A small-molecule ligand and the protein it binds are described below.
Small molecule (SMILES): CC(C)C[C@H](NC(=O)[C@@H](O)[C@H](N)Cc1ccccc1)C(=O)O

Binding-site contacts:
Ligand atom N2 contacts residue THR373 of chain 1.B at 3.2 Å (h-bond).
Ligand atom O2 contacts residue GLU348 of chain 1.B at 3.0 Å (salt-bridge).
Ligand atom C2 contacts residue BCT1 of chain 1.O at 3.2 Å.
Ligand atom O2 contacts residue LYS264 of chain 1.B at 3.1 Å (salt-bridge).
Ligand atom C11 contacts residue ALA467 of chain 1.B at 3.5 Å (hydrophobic).
Ligand atom C3 contacts residue ASP346 of chain 1.B at 3.1 Å.
Ligand atom C12 contacts residue THR373 of chain 1.B at 3.5 Å.
Ligand atom O1 contacts residue GLY376 of chain 1.B at 2.8 Å (h-bond).
Ligand atom N2 contacts residue ASP269 of chain 1.B at 3.3 Å (salt-bridge).
Ligand atom O2 contacts residue ASP269 of chain 1.B at 2.9 Å (salt-bridge).
Ligand atom C6 contacts residue THR373 of chain 1.B at 3.2 Å.
Ligand atom O3 contacts residue LYS276 of chain 1.B at 2.7 Å (salt-bridge).
Ligand atom C13 contacts residue BCT1 of chain 1.O at 3.6 Å.
Ligand atom O2 contacts residue ASP346 of chain 1.B at 3.3 Å (salt-bridge).
Ligand atom C1 contacts residue ZN1 of chain 1.L at 3.1 Å.
Ligand atom C2 contacts residue ZN1 of chain 1.L at 3.0 Å.
Ligand atom C1 contacts residue THR373 of chain 1.B at 3.7 Å.
Ligand atom N1 contacts residue BCT1 of chain 1.O at 3.0 Å (h-bond).
Ligand atom C1 contacts residue ASP269 of chain 1.B at 3.7 Å.
Ligand atom C12 contacts residue ALA467 of chain 1.B at 3.8 Å (hydrophobic).
Ligand atom C6 contacts residue THR375 of chain 1.B at 3.7 Å.
Ligand atom N1 contacts residue LEU374 of chain 1.B at 3.4 Å (h-bond).
Ligand atom N2 contacts residue ZN1 of chain 1.L at 2.2 Å.
Ligand atom O3 contacts residue ZN1 of chain 1.M at 2.6 Å.
Ligand atom C8 contacts residue GLY376 of chain 1.B at 3.6 Å.
Ligand atom O1 contacts residue THR375 of chain 1.B at 3.5 Å.
Ligand atom N2 contacts residue ASP287 of chain 1.B at 2.7 Å (salt-bridge).
Ligand atom C10 contacts residue ALA467 of chain 1.B at 3.7 Å (hydrophobic).
Ligand atom O2 contacts residue BCT1 of chain 1.O at 2.6 Å (h-bond).
Ligand atom C2 contacts residue LYS264 of chain 1.B at 3.7 Å.
Ligand atom C6 contacts residue LEU374 of chain 1.B at 3.3 Å (hydrophobic).
Ligand atom N1 contacts residue ASP346 of chain 1.B at 3.5 Å (salt-bridge).
Ligand atom C3 contacts residue ZN1 of chain 1.M at 3.0 Å.
Ligand atom C3 contacts residue BCT1 of chain 1.O at 3.6 Å.
Ligand atom C2 contacts residue LEU374 of chain 1.B at 3.2 Å (hydrophobic).
Ligand atom C2 contacts residue ZN1 of chain 1.M at 3.1 Å.
Ligand atom O2 contacts residue ZN1 of chain 1.M at 2.2 Å.
Ligand atom N2 contacts residue LYS264 of chain 1.B at 3.1 Å (salt-bridge).
Ligand atom O3 contacts residue ASP346 of chain 1.B at 3.0 Å (salt-bridge).
Ligand atom O2 contacts residue ZN1 of chain 1.L at 2.0 Å.

Sequence of chain 1.B:
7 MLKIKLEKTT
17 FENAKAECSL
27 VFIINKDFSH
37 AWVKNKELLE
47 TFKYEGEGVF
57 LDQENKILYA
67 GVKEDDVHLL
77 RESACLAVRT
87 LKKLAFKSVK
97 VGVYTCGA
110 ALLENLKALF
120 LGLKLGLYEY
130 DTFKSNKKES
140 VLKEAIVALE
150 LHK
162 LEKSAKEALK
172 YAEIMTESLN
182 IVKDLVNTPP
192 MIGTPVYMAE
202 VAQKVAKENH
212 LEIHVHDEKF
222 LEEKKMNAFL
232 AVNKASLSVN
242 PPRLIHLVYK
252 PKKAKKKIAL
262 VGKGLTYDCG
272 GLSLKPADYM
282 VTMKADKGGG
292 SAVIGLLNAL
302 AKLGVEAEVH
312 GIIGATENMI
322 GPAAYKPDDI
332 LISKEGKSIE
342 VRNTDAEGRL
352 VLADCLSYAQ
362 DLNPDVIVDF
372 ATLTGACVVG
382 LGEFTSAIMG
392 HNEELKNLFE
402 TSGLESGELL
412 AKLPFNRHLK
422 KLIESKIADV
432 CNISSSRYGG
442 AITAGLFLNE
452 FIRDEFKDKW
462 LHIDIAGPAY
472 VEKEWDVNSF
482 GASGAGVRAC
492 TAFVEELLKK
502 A